A protein and the small-molecule ligand that binds it are described below.
Small molecule (SMILES): CC(=O)N[C@H]1[C@H](O[C@H]2[C@H](O)[C@@H](NC(C)=O)CO[C@@H]2CO)O[C@H](CO)[C@@H](O[C@@H]2O[C@H](CO)[C@@H](O)[C@H](O[C@H]3O[C@H](CO)[C@@H](O)[C@H](O)[C@@H]3O)[C@@H]2O)[C@@H]1O

Binding-site contacts:
Ligand atom C5 contacts residue TYR134 of chain 1.L at 3.2 Å (hydrophobic).
Ligand atom O4 contacts residue ASP229 of chain 1.C at 3.1 Å (salt-bridge).
Ligand atom C8 contacts residue SER237 of chain 1.C at 3.5 Å.
Ligand atom C5 contacts residue GLN232 of chain 1.C at 3.6 Å.
Ligand atom C3 contacts residue ASN106 of chain 1.L at 3.6 Å.
Ligand atom C1 contacts residue ASN106 of chain 1.L at 1.4 Å.
Ligand atom O4 contacts residue GLN232 of chain 1.C at 3.4 Å (h-bond).
Ligand atom C5 contacts residue PHE233 of chain 1.C at 3.3 Å (hydrophobic).
Ligand atom O7 contacts residue GLY197 of chain 1.C at 3.4 Å.
Ligand atom O4 contacts residue GLN232 of chain 1.C at 3.2 Å.
Ligand atom C6 contacts residue ASP229 of chain 1.C at 3.4 Å.
Ligand atom C8 contacts residue SER108 of chain 1.L at 3.2 Å.
Ligand atom N2 contacts residue SER108 of chain 1.L at 2.6 Å (h-bond).
Ligand atom C7 contacts residue SER108 of chain 1.L at 3.3 Å.
Ligand atom O5 contacts residue ASN106 of chain 1.L at 2.4 Å (h-bond).
Ligand atom C6 contacts residue GLN232 of chain 1.C at 3.3 Å.
Ligand atom C7 contacts residue ARG235 of chain 1.C at 3.6 Å.
Ligand atom C4 contacts residue ASP229 of chain 1.C at 3.3 Å.
Ligand atom C6 contacts residue CYS231 of chain 1.C at 3.3 Å (hydrophobic).
Ligand atom C2 contacts residue ASN106 of chain 1.L at 2.3 Å.
Ligand atom C2 contacts residue GLN232 of chain 1.C at 3.5 Å.
Ligand atom O5 contacts residue TYR134 of chain 1.L at 3.5 Å (h-bond).
Ligand atom C2 contacts residue SER108 of chain 1.L at 3.6 Å.
Ligand atom O3 contacts residue SER234 of chain 1.C at 3.6 Å.
Ligand atom O7 contacts residue SER234 of chain 1.C at 3.6 Å.
Ligand atom O6 contacts residue ASP229 of chain 1.C at 2.7 Å (salt-bridge).
Ligand atom C8 contacts residue FUC3 of chain 1.EA at 3.7 Å.
Ligand atom N2 contacts residue ASN106 of chain 1.L at 2.7 Å (h-bond).
Ligand atom C8 contacts residue ARG235 of chain 1.C at 3.4 Å.
Ligand atom O6 contacts residue GLY132 of chain 1.L at 3.1 Å (h-bond).
Ligand atom C8 contacts residue ASN106 of chain 1.L at 3.8 Å.
Ligand atom O2 contacts residue GLN232 of chain 1.C at 3.0 Å (h-bond).
Ligand atom C7 contacts residue ASN106 of chain 1.L at 3.5 Å.
Ligand atom C5 contacts residue ASN106 of chain 1.L at 3.7 Å.
Ligand atom C6 contacts residue GLY132 of chain 1.L at 3.7 Å.
Ligand atom O3 contacts residue ARG235 of chain 1.C at 2.9 Å (salt-bridge).
Ligand atom C1 contacts residue TYR134 of chain 1.L at 3.3 Å (hydrophobic).
Ligand atom O6 contacts residue ARG235 of chain 1.C at 3.4 Å.
Ligand atom O5 contacts residue ARG235 of chain 1.C at 3.5 Å (salt-bridge).
Ligand atom O7 contacts residue ARG235 of chain 1.C at 3.4 Å (salt-bridge).

Sequence of chain 1.C:
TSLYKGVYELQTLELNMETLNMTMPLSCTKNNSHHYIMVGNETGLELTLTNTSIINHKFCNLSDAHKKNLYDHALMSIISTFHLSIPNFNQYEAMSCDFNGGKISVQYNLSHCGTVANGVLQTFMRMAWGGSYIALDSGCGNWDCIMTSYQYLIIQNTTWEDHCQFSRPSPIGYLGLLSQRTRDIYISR

Sequence of chain 1.L:
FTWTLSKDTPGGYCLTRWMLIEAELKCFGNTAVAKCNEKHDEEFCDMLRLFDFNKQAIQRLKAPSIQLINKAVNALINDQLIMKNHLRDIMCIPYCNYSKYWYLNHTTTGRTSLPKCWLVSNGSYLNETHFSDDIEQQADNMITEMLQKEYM